Binding-site contacts:
Ligand atom C6 contacts residue LEU313 of chain 1.A at 3.7 Å (hydrophobic).
Ligand atom O2 contacts residue PRO314 of chain 1.A at 2.7 Å.
Ligand atom O6 contacts residue PRO383 of chain 1.A at 3.8 Å.
Ligand atom O2 contacts residue LEU313 of chain 1.A at 4.5 Å.
Ligand atom C6 contacts residue ASP315 of chain 1.A at 3.7 Å.
Ligand atom C2 contacts residue PRO383 of chain 1.A at 4.2 Å (hydrophobic).
Ligand atom C2 contacts residue PRO314 of chain 1.A at 3.0 Å (hydrophobic).
Ligand atom C6 contacts residue PRO383 of chain 1.A at 3.6 Å (hydrophobic).
Ligand atom C3 contacts residue PRO314 of chain 1.A at 3.8 Å (hydrophobic).
Ligand atom C4 contacts residue ASP315 of chain 1.A at 3.3 Å.
Ligand atom C5 contacts residue ASP315 of chain 1.A at 3.2 Å.
Ligand atom C3 contacts residue ASP315 of chain 1.A at 3.8 Å.
Ligand atom C1 contacts residue HIS382 of chain 1.A at 4.0 Å.
Ligand atom C2 contacts residue ASP315 of chain 1.A at 3.8 Å.
Ligand atom O1 contacts residue ASP315 of chain 1.A at 3.7 Å.
Ligand atom C1 contacts residue ASP315 of chain 1.A at 4.3 Å.
Ligand atom C4 contacts residue PRO383 of chain 1.A at 4.5 Å (hydrophobic).
Ligand atom C6 contacts residue HIS382 of chain 1.A at 3.8 Å.
Ligand atom O2 contacts residue ASP315 of chain 1.A at 2.6 Å (salt-bridge).
Ligand atom O3 contacts residue PRO383 of chain 1.A at 4.4 Å.
Ligand atom O6 contacts residue HIS382 of chain 1.A at 3.8 Å.
Ligand atom O5 contacts residue PRO383 of chain 1.A at 3.6 Å.
Ligand atom C5 contacts residue HIS382 of chain 1.A at 4.4 Å.
Ligand atom C5 contacts residue LEU313 of chain 1.A at 4.4 Å (hydrophobic).
Ligand atom C1 contacts residue PRO314 of chain 1.A at 4.2 Å (hydrophobic).
Ligand atom O4 contacts residue ASP315 of chain 1.A at 2.5 Å (salt-bridge).
Ligand atom O5 contacts residue HIS382 of chain 1.A at 3.6 Å.
Ligand atom C5 contacts residue PRO383 of chain 1.A at 4.3 Å (hydrophobic).
Ligand atom O3 contacts residue PRO314 of chain 1.A at 3.5 Å.
Ligand atom O3 contacts residue ALA386 of chain 1.A at 3.8 Å.
Ligand atom C2 contacts residue HIS382 of chain 1.A at 4.3 Å.

The small molecule below binds the protein below.
Small molecule (SMILES): OC[C@H]1O[C@H](O[C@H]2O[C@H](CO)[C@@H](O)[C@H](O)[C@H]2O)[C@H](O)[C@@H](O)[C@@H]1O

Sequence of chain 1.A:
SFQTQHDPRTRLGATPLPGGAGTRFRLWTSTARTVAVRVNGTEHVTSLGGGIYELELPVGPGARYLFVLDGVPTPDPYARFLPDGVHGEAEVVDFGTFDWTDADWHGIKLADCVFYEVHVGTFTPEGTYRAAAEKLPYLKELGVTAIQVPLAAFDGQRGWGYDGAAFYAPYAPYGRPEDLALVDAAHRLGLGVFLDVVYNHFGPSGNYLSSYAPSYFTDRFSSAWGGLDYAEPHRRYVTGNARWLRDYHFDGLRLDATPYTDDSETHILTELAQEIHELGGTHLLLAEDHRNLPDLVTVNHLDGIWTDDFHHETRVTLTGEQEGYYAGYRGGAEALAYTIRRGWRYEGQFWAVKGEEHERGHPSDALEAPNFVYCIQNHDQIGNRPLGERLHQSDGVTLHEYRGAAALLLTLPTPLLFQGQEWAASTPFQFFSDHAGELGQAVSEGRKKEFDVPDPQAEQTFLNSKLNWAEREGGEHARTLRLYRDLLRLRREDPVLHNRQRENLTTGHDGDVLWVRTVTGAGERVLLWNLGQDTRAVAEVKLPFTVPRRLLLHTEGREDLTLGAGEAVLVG